Sequence of chain 1.B:
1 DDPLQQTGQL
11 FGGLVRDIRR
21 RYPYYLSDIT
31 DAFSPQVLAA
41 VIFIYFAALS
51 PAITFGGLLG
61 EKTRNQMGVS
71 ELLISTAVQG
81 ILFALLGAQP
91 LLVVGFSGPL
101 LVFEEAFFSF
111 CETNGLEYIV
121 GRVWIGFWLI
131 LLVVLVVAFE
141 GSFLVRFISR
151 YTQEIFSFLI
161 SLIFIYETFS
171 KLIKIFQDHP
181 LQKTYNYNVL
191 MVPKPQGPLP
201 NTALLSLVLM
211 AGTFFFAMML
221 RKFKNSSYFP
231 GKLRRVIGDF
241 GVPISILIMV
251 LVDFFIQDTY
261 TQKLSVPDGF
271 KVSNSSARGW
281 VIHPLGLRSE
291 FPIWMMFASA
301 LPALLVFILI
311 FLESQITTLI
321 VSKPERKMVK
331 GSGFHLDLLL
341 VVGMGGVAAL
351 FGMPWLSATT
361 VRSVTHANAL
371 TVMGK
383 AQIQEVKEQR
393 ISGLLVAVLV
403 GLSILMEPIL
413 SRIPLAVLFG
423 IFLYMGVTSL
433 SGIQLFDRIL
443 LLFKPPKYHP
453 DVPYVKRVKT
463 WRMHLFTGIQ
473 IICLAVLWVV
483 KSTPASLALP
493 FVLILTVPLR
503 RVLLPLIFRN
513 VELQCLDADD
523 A

A protein and the small-molecule ligand that binds it are described below.
Small molecule (SMILES): CC(=O)N[C@H]1[C@H](O[C@H]2[C@H](O)[C@@H](NC(C)=O)CO[C@@H]2CO)O[C@H](CO)[C@@H](O)[C@@H]1O

Binding-site contacts:
Ligand atom C1 contacts residue ALA277 of chain 1.B at 4.5 Å (hydrophobic).
Ligand atom C6 contacts residue ALA277 of chain 1.B at 4.4 Å (hydrophobic).
Ligand atom C8 contacts residue ASN65 of chain 1.B at 3.5 Å.
Ligand atom O7 contacts residue ASN65 of chain 1.B at 3.3 Å (h-bond).
Ligand atom O7 contacts residue ARG64 of chain 1.B at 2.9 Å (salt-bridge).
Ligand atom O6 contacts residue ALA277 of chain 1.B at 4.4 Å.
Ligand atom O7 contacts residue ASN274 of chain 1.B at 4.0 Å.
Ligand atom C6 contacts residue SER276 of chain 1.B at 4.3 Å.
Ligand atom C1 contacts residue SER276 of chain 1.B at 3.8 Å.
Ligand atom C5 contacts residue SER276 of chain 1.B at 4.0 Å.
Ligand atom C6 contacts residue ARG64 of chain 1.B at 3.9 Å.
Ligand atom O4 contacts residue ARG64 of chain 1.B at 3.4 Å.
Ligand atom O5 contacts residue ARG64 of chain 1.B at 3.7 Å.
Ligand atom C4 contacts residue ASN274 of chain 1.B at 4.2 Å.
Ligand atom C5 contacts residue ASN274 of chain 1.B at 3.6 Å.
Ligand atom C3 contacts residue ARG64 of chain 1.B at 3.3 Å.
Ligand atom C7 contacts residue ASN274 of chain 1.B at 3.2 Å.
Ligand atom O6 contacts residue ARG64 of chain 1.B at 3.5 Å.
Ligand atom C7 contacts residue ASN65 of chain 1.B at 3.8 Å.
Ligand atom C4 contacts residue ARG64 of chain 1.B at 3.8 Å.
Ligand atom C8 contacts residue ASN274 of chain 1.B at 3.3 Å.
Ligand atom C2 contacts residue ARG64 of chain 1.B at 3.5 Å.
Ligand atom C1 contacts residue ASN274 of chain 1.B at 1.4 Å.
Ligand atom N2 contacts residue ASN274 of chain 1.B at 2.9 Å (h-bond).
Ligand atom O5 contacts residue ASN274 of chain 1.B at 2.3 Å (h-bond).
Ligand atom C1 contacts residue ARG64 of chain 1.B at 3.5 Å.
Ligand atom O5 contacts residue SER276 of chain 1.B at 3.6 Å (h-bond).
Ligand atom N2 contacts residue ARG64 of chain 1.B at 3.9 Å.
Ligand atom O5 contacts residue ALA277 of chain 1.B at 3.6 Å.
Ligand atom O3 contacts residue ARG64 of chain 1.B at 3.3 Å.
Ligand atom C5 contacts residue ARG64 of chain 1.B at 3.1 Å.
Ligand atom C2 contacts residue ASN274 of chain 1.B at 2.4 Å.
Ligand atom C3 contacts residue ASN274 of chain 1.B at 3.8 Å.
Ligand atom C8 contacts residue ARG64 of chain 1.B at 4.0 Å.
Ligand atom C7 contacts residue ARG64 of chain 1.B at 3.3 Å.